A small-molecule ligand and the protein it binds are described below.
Small molecule (SMILES): CC[C@H]1C(=O)N[C@](C=O)([C@@H](O)[C@@H]2C=CCCC2)[C@@]1(C)O

Sequence of chain 1.P:
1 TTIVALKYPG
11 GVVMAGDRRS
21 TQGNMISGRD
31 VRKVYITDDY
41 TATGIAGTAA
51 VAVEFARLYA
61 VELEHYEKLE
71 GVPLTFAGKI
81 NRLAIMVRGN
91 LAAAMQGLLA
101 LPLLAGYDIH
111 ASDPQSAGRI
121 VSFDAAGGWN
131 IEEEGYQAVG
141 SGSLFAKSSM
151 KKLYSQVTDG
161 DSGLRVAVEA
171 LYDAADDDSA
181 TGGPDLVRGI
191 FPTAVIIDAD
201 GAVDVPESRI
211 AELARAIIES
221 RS

Binding-site contacts:
Ligand atom C17 contacts residue GLY47 of chain 1.N at 3.9 Å.
Ligand atom C11 contacts residue THR1 of chain 1.N at 1.4 Å.
Ligand atom C17 contacts residue ILE45 of chain 1.N at 3.6 Å (hydrophobic).
Ligand atom C10 contacts residue THR1 of chain 1.N at 2.4 Å.
Ligand atom C3 contacts residue THR21 of chain 1.N at 3.5 Å.
Ligand atom C5 contacts residue THR1 of chain 1.N at 3.5 Å.
Ligand atom O12 contacts residue THR1 of chain 1.N at 2.3 Å (h-bond).
Ligand atom C5 contacts residue THR21 of chain 1.N at 3.5 Å.
Ligand atom O8 contacts residue GLY47 of chain 1.N at 3.8 Å.
Ligand atom O12 contacts residue ALA46 of chain 1.N at 3.7 Å.
Ligand atom C18 contacts residue LYS33 of chain 1.N at 3.8 Å.
Ligand atom O6 contacts residue SER141 of chain 1.N at 4.0 Å.
Ligand atom O6 contacts residue THR1 of chain 1.N at 2.7 Å (h-bond).
Ligand atom C19 contacts residue ALA49 of chain 1.N at 3.9 Å (hydrophobic).
Ligand atom C16 contacts residue GLY47 of chain 1.N at 3.3 Å.
Ligand atom N9 contacts residue GLY47 of chain 1.N at 3.0 Å (h-bond).
Ligand atom C20 contacts residue ALA49 of chain 1.N at 3.9 Å (hydrophobic).
Ligand atom C13 contacts residue LYS33 of chain 1.N at 4.1 Å.
Ligand atom C16 contacts residue ILE45 of chain 1.N at 4.0 Å (hydrophobic).
Ligand atom C5 contacts residue ARG19 of chain 1.N at 3.8 Å.
Ligand atom C1 contacts residue ASN24 of chain 1.P at 4.1 Å.
Ligand atom C19 contacts residue VAL31 of chain 1.N at 3.5 Å (hydrophobic).
Ligand atom C17 contacts residue ALA52 of chain 1.N at 3.9 Å (hydrophobic).
Ligand atom C4 contacts residue THR1 of chain 1.N at 3.1 Å.
Ligand atom O14 contacts residue THR21 of chain 1.N at 3.5 Å (h-bond).
Ligand atom O14 contacts residue ARG19 of chain 1.N at 3.8 Å.
Ligand atom C11 contacts residue GLY47 of chain 1.N at 4.0 Å.
Ligand atom C13 contacts residue ARG19 of chain 1.N at 3.8 Å.
Ligand atom C16 contacts residue THR1 of chain 1.N at 3.6 Å.
Ligand atom N9 contacts residue THR1 of chain 1.N at 3.7 Å.
Ligand atom C2 contacts residue THR21 of chain 1.N at 3.3 Å.
Ligand atom C5 contacts residue ALA180 of chain 1.N at 3.4 Å (hydrophobic).
Ligand atom O12 contacts residue GLY47 of chain 1.N at 2.9 Å (h-bond).
Ligand atom C15 contacts residue GLY47 of chain 1.N at 3.5 Å.
Ligand atom C10 contacts residue GLY47 of chain 1.N at 4.0 Å.
Ligand atom C17 contacts residue ALA49 of chain 1.N at 3.9 Å (hydrophobic).
Ligand atom C13 contacts residue THR1 of chain 1.N at 2.9 Å.
Ligand atom C15 contacts residue THR1 of chain 1.N at 3.7 Å.
Ligand atom O14 contacts residue SER20 of chain 1.N at 3.2 Å.
Ligand atom C7 contacts residue GLY47 of chain 1.N at 3.8 Å.

Sequence of chain 1.N:
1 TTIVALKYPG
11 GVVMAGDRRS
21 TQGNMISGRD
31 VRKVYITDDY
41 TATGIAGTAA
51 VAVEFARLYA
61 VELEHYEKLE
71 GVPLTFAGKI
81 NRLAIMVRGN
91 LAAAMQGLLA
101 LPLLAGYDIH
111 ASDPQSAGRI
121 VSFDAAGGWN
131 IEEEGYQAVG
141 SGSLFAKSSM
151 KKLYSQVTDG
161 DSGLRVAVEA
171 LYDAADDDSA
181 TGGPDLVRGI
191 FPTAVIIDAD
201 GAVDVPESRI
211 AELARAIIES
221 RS